Sequence of chain 2.B:
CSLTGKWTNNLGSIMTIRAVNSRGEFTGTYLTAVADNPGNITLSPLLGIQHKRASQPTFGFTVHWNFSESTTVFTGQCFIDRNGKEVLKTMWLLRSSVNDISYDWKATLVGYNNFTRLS

Sequence of chain 1.A:
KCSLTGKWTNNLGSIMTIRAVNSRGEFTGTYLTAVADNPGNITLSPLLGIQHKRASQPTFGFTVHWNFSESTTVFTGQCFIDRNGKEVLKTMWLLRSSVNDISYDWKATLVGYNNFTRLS

Binding-site contacts:
Ligand atom N17 contacts residue SER73 of chain 2.B at 3.0 Å (h-bond).
Ligand atom C24 contacts residue TRP108 of chain 1.A at 3.8 Å (hydrophobic).
Ligand atom C6 contacts residue TRP95 of chain 2.B at 3.3 Å (hydrophobic).
Ligand atom C5 contacts residue ASN116 of chain 2.B at 3.8 Å.
Ligand atom C18 contacts residue SER73 of chain 2.B at 3.8 Å.
Ligand atom O3 contacts residue TYR33 of chain 2.B at 2.7 Å (h-bond).
Ligand atom O3 contacts residue SER16 of chain 2.B at 2.7 Å (h-bond).
Ligand atom C1 contacts residue SER73 of chain 2.B at 3.7 Å.
Ligand atom O3 contacts residue ASN12 of chain 2.B at 3.0 Å (h-bond).
Ligand atom C10 contacts residue SER73 of chain 2.B at 3.7 Å.
Ligand atom C7 contacts residue THR35 of chain 2.B at 3.4 Å.
Ligand atom C7 contacts residue VAL37 of chain 2.B at 3.5 Å (hydrophobic).
Ligand atom C4 contacts residue VAL37 of chain 2.B at 3.8 Å (hydrophobic).
Ligand atom S1 contacts residue THR75 of chain 2.B at 3.4 Å (h-bond).
Ligand atom C3 contacts residue ASN116 of chain 2.B at 3.8 Å.
Ligand atom C18 contacts residue LEU97 of chain 2.B at 3.8 Å (hydrophobic).
Ligand atom C7 contacts residue TRP68 of chain 2.B at 3.8 Å (hydrophobic).
Ligand atom C4 contacts residue TRP108 of chain 1.A at 3.8 Å (hydrophobic).
Ligand atom C2 contacts residue TRP108 of chain 1.A at 3.7 Å (hydrophobic).
Ligand atom N1 contacts residue ASN116 of chain 2.B at 2.8 Å (h-bond).
Ligand atom N2 contacts residue VAL37 of chain 2.B at 3.7 Å.
Ligand atom S1 contacts residue TRP68 of chain 2.B at 3.6 Å.
Ligand atom C23 contacts residue ASP39 of chain 2.B at 3.8 Å.
Ligand atom C3 contacts residue SER16 of chain 2.B at 3.6 Å.
Ligand atom C23 contacts residue LEU112 of chain 2.B at 3.8 Å (hydrophobic).
Ligand atom C3 contacts residue TYR33 of chain 2.B at 3.6 Å (hydrophobic).
Ligand atom C8 contacts residue LEU97 of chain 2.B at 3.7 Å (hydrophobic).
Ligand atom C9 contacts residue PHE70 of chain 2.B at 3.8 Å (hydrophobic).
Ligand atom C21 contacts residue SER99 of chain 2.B at 3.0 Å.
Ligand atom C10 contacts residue TRP68 of chain 2.B at 3.8 Å (hydrophobic).
Ligand atom O2 contacts residue ASP39 of chain 2.B at 2.9 Å (salt-bridge).
Ligand atom N2 contacts residue THR35 of chain 2.B at 2.9 Å (h-bond).
Ligand atom C20 contacts residue SER99 of chain 2.B at 3.4 Å.
Ligand atom O2 contacts residue ALA38 of chain 2.B at 3.3 Å.
Ligand atom O27 contacts residue LEU112 of chain 2.B at 3.7 Å.
Ligand atom C5 contacts residue TRP95 of chain 2.B at 3.8 Å (hydrophobic).
Ligand atom C9 contacts residue TRP68 of chain 2.B at 3.6 Å (hydrophobic).
Ligand atom N1 contacts residue LEU14 of chain 2.B at 3.7 Å.
Ligand atom C8 contacts residue TRP68 of chain 2.B at 3.6 Å (hydrophobic).
Ligand atom C24 contacts residue LEU97 of chain 2.B at 3.6 Å (hydrophobic).

A protein and the small-molecule ligand that binds it are described below.
Small molecule (SMILES): O=C(CCCC[C@@H]1SC[C@@H]2NC(=O)N[C@@H]21)Nc1ccc([N+](=O)[O-])cc1